Sequence of chain 1.A:
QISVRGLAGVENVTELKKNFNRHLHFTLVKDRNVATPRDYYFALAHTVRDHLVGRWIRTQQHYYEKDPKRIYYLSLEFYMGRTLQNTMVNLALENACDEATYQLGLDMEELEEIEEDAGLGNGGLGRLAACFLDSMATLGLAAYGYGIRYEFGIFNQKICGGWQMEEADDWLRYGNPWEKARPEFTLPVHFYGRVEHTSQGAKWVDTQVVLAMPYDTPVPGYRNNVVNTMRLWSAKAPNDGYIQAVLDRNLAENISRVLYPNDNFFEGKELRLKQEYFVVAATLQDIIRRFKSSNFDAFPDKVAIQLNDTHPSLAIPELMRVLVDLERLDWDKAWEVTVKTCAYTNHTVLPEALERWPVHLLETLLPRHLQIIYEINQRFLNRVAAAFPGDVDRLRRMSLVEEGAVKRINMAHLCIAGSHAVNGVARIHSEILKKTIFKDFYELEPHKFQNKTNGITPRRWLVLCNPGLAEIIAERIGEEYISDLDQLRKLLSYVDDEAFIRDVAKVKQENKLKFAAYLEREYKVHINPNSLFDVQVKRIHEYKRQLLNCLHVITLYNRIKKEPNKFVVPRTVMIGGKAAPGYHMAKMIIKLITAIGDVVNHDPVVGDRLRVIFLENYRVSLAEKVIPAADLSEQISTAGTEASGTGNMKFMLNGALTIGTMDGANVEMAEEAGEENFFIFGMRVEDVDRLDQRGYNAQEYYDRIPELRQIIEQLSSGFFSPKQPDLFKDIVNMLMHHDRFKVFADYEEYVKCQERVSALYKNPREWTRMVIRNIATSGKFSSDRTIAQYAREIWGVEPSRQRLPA

Binding-site contacts:
Ligand atom N3 contacts residue TYR76 of chain 1.A at 3.7 Å.
Ligand atom O6 contacts residue TYR76 of chain 1.A at 3.7 Å.
Ligand atom N1 contacts residue TYR76 of chain 1.A at 4.0 Å.
Ligand atom O3P contacts residue ARG243 of chain 1.A at 4.4 Å.
Ligand atom O2P contacts residue ARG311 of chain 1.A at 4.5 Å.
Ligand atom O4' contacts residue GLN72 of chain 1.A at 4.1 Å.
Ligand atom O4' contacts residue TYR76 of chain 1.A at 3.6 Å.
Ligand atom C4 contacts residue TYR76 of chain 1.A at 3.7 Å (hydrophobic).
Ligand atom C2 contacts residue TYR76 of chain 1.A at 4.0 Å (hydrophobic).
Ligand atom P contacts residue ARG311 of chain 1.A at 3.6 Å.
Ligand atom O2P contacts residue ARG310 of chain 1.A at 3.2 Å (salt-bridge).
Ligand atom O3P contacts residue ARG311 of chain 1.A at 2.8 Å (salt-bridge).
Ligand atom C5 contacts residue TYR76 of chain 1.A at 3.6 Å (hydrophobic).
Ligand atom O3' contacts residue GLN72 of chain 1.A at 4.4 Å.
Ligand atom O1P contacts residue ARG311 of chain 1.A at 2.8 Å (salt-bridge).
Ligand atom C6 contacts residue TYR76 of chain 1.A at 3.6 Å (hydrophobic).
Ligand atom C1' contacts residue TYR76 of chain 1.A at 3.8 Å (hydrophobic).
Ligand atom N9 contacts residue TYR76 of chain 1.A at 3.8 Å.
Ligand atom O3P contacts residue ARG310 of chain 1.A at 3.5 Å (salt-bridge).
Ligand atom C8 contacts residue TYR76 of chain 1.A at 3.8 Å (hydrophobic).
Ligand atom O2' contacts residue GLN73 of chain 1.A at 4.1 Å.
Ligand atom C5' contacts residue GLN72 of chain 1.A at 4.0 Å.
Ligand atom N7 contacts residue TYR76 of chain 1.A at 3.7 Å.
Ligand atom P contacts residue ARG310 of chain 1.A at 4.1 Å.

The small molecule below binds the protein below.
Small molecule (SMILES): O=c1[nH]cnc2c1ncn2[C@@H]1O[C@H](COP(=O)(O)O)[C@@H](O)[C@H]1O